A protein and the small-molecule ligand that binds it are described below.
Small molecule (SMILES): CC12C[O+2]34[Mn]5678[O+2]9(C1)[Mo]1%10([O-])([O-])O[Mo]3%11([O-])([O-])O[Mo]43([O-])([O-])O[Mo]4%12([O-])([O-])O[Mo]%13([O-])([O-])(O[Mo]9([O-])([O-])(O1)[O+2]5%13CC(C)(C[O+2]6%11%10)C[O+2]734)[O+2]8%12C2

Binding-site contacts:
Ligand atom C4 contacts residue ARG14 of chain 1.A at 3.4 Å.
Ligand atom O22 contacts residue ARG14 of chain 1.A at 3.6 Å (salt-bridge).
Ligand atom O5 contacts residue ARG14 of chain 1.A at 3.8 Å.
Ligand atom O17 contacts residue ARG14 of chain 1.A at 3.3 Å (salt-bridge).
Ligand atom C2 contacts residue ARG14 of chain 1.A at 4.4 Å.
Ligand atom O9 contacts residue ARG14 of chain 1.A at 3.0 Å (salt-bridge).
Ligand atom O16 contacts residue ARG14 of chain 1.A at 4.4 Å.
Ligand atom MO1 contacts residue ARG14 of chain 1.A at 4.1 Å.
Ligand atom O21 contacts residue HIS15 of chain 1.A at 4.5 Å.
Ligand atom C1 contacts residue ARG14 of chain 1.A at 4.2 Å.
Ligand atom C01 contacts residue ARG14 of chain 1.A at 3.8 Å.
Ligand atom MO4 contacts residue HIS15 of chain 1.A at 4.0 Å.
Ligand atom O21 contacts residue ARG14 of chain 1.A at 4.4 Å.
Ligand atom O18 contacts residue HIS15 of chain 1.A at 4.5 Å.
Ligand atom O22 contacts residue HIS15 of chain 1.A at 2.8 Å (h-bond).
Ligand atom O17 contacts residue THR89 of chain 1.A at 4.3 Å.
Ligand atom MO4 contacts residue ARG14 of chain 1.A at 3.7 Å.
Ligand atom O17 contacts residue HIS15 of chain 1.A at 3.3 Å.
Ligand atom O12 contacts residue ARG14 of chain 1.A at 3.5 Å.

Sequence of chain 1.A:
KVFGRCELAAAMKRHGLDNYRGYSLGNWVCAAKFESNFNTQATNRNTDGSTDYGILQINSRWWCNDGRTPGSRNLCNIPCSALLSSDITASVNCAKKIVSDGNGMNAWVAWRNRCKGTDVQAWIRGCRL